Binding-site contacts:
Ligand atom O5 contacts residue THR116 of chain 10.H at 4.3 Å.
Ligand atom O6 contacts residue LYS115 of chain 10.H at 3.7 Å.
Ligand atom C5 contacts residue ASN259 of chain 10.I at 3.6 Å.
Ligand atom C3 contacts residue ASN259 of chain 10.I at 3.8 Å.
Ligand atom C4 contacts residue LYS115 of chain 10.H at 4.5 Å.
Ligand atom C8 contacts residue GLU198 of chain 10.B at 4.1 Å.
Ligand atom C2 contacts residue ASN259 of chain 10.I at 2.4 Å.
Ligand atom N2 contacts residue ASN259 of chain 10.I at 3.0 Å (h-bond).
Ligand atom C6 contacts residue LYS115 of chain 10.H at 4.3 Å.
Ligand atom C8 contacts residue ASN259 of chain 10.I at 4.4 Å.
Ligand atom C7 contacts residue ASN259 of chain 10.I at 3.1 Å.
Ligand atom O6 contacts residue ASN259 of chain 10.I at 4.5 Å.
Ligand atom O7 contacts residue LYS181 of chain 10.H at 4.1 Å.
Ligand atom C4 contacts residue ASN259 of chain 10.I at 4.1 Å.
Ligand atom O6 contacts residue THR116 of chain 10.H at 3.5 Å.
Ligand atom O7 contacts residue ASN259 of chain 10.I at 2.8 Å (h-bond).
Ligand atom C1 contacts residue ASN259 of chain 10.I at 1.4 Å.
Ligand atom O5 contacts residue ASN259 of chain 10.I at 2.3 Å (h-bond).

Sequence of chain 10.B:
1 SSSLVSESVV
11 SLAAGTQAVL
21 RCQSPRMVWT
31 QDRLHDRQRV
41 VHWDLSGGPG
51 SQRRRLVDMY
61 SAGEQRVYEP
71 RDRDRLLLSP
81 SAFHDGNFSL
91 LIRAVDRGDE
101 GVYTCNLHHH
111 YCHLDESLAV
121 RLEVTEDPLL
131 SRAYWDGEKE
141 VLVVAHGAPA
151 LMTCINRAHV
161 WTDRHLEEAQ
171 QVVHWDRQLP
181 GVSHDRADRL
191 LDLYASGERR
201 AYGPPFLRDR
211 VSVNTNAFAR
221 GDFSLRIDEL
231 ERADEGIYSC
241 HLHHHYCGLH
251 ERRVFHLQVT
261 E

Sequence of chain 10.H:
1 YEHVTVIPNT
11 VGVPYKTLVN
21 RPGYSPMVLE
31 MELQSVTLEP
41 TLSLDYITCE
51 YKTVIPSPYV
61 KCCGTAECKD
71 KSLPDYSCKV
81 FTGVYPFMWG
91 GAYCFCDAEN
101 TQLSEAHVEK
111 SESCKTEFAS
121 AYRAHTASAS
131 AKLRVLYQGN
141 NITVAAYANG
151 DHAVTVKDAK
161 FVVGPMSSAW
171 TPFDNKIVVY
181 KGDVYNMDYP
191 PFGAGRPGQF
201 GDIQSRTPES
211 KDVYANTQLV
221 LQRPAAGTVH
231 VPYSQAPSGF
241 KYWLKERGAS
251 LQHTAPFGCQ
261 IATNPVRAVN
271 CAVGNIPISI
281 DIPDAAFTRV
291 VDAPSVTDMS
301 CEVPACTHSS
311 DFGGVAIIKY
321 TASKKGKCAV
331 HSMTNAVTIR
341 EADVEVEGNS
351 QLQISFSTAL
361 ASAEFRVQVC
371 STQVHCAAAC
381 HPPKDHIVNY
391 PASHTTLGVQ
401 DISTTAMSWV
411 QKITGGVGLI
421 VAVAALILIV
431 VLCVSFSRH

Sequence of chain 10.I:
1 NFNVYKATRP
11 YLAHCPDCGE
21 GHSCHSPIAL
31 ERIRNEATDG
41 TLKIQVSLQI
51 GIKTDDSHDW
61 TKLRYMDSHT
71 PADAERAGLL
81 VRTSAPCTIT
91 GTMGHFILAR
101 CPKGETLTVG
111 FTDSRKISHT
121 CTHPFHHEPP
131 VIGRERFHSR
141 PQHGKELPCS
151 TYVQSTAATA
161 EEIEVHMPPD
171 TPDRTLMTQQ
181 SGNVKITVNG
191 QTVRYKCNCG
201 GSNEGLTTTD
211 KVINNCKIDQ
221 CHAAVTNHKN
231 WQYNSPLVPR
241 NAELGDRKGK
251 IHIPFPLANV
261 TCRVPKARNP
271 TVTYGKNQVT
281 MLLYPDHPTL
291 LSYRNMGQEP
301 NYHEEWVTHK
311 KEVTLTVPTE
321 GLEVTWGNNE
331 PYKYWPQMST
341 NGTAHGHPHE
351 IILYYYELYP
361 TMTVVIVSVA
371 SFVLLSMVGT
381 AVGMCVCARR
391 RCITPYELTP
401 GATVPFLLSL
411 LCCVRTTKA

A protein and the small-molecule ligand that binds it are described below.
Small molecule (SMILES): CC(=O)N[C@@H]1[C@@H](O)[C@H](O)[C@@H](CO)O[C@H]1O